Sequence of chain 1.B:
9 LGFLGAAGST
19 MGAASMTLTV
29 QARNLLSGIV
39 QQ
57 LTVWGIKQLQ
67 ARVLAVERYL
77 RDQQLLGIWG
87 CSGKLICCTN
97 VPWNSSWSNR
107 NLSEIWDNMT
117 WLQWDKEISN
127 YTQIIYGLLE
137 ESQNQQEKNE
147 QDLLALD

Sequence of chain 1.A:
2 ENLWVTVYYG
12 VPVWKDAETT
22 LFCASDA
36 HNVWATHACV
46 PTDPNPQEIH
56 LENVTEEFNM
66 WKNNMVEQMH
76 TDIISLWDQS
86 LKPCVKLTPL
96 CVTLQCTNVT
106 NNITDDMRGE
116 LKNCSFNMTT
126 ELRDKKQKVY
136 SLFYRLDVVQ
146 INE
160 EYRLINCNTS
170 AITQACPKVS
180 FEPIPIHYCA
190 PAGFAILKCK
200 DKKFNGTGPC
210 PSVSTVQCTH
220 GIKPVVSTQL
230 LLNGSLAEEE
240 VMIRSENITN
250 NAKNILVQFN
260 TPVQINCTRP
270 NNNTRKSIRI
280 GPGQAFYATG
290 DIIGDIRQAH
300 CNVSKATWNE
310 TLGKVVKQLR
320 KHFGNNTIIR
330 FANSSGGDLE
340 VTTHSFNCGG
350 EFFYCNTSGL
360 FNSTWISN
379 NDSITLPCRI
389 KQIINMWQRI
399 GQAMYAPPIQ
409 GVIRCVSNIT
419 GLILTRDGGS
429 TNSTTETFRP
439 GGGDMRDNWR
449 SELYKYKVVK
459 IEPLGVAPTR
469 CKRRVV

Binding-site contacts:
Ligand atom C8 contacts residue SER26 of chain 1.K at 3.5 Å.
Ligand atom C8 contacts residue GLN27 of chain 1.K at 4.3 Å.
Ligand atom O7 contacts residue GLY16 of chain 1.B at 3.0 Å (h-bond).
Ligand atom C7 contacts residue GLY16 of chain 1.B at 4.0 Å.
Ligand atom C1 contacts residue SER26 of chain 1.K at 2.2 Å.
Ligand atom C5 contacts residue SER26 of chain 1.K at 4.0 Å.
Ligand atom N2 contacts residue SER26 of chain 1.K at 1.7 Å (h-bond).
Ligand atom N2 contacts residue GLY16 of chain 1.B at 4.4 Å.
Ligand atom O6 contacts residue ASN58 of chain 1.A at 4.2 Å.
Ligand atom N2 contacts residue GLN27 of chain 1.K at 3.7 Å.
Ligand atom C1 contacts residue GLN27 of chain 1.K at 3.7 Å.
Ligand atom O7 contacts residue ASP113 of chain 1.B at 3.5 Å (salt-bridge).
Ligand atom C2 contacts residue GLY16 of chain 1.B at 3.9 Å.
Ligand atom N2 contacts residue ASN58 of chain 1.A at 2.8 Å (h-bond).
Ligand atom C2 contacts residue SER26 of chain 1.K at 2.2 Å.
Ligand atom O5 contacts residue SER26 of chain 1.K at 3.5 Å (h-bond).
Ligand atom C1 contacts residue GLY16 of chain 1.B at 4.3 Å.
Ligand atom C7 contacts residue SER26 of chain 1.K at 2.9 Å.
Ligand atom C6 contacts residue ASN58 of chain 1.A at 4.4 Å.
Ligand atom C2 contacts residue ASN58 of chain 1.A at 2.3 Å.
Ligand atom O6 contacts residue SER26 of chain 1.K at 4.2 Å.
Ligand atom C3 contacts residue SER26 of chain 1.K at 2.8 Å.
Ligand atom C1 contacts residue ASN58 of chain 1.A at 1.5 Å.
Ligand atom C4 contacts residue SER26 of chain 1.K at 4.0 Å.
Ligand atom C7 contacts residue GLU57 of chain 1.A at 3.3 Å.
Ligand atom C5 contacts residue ASN58 of chain 1.A at 3.5 Å.
Ligand atom C8 contacts residue GLU57 of chain 1.A at 2.5 Å.
Ligand atom O7 contacts residue GLU57 of chain 1.A at 3.2 Å (salt-bridge).
Ligand atom C7 contacts residue ASN58 of chain 1.A at 3.4 Å.
Ligand atom C3 contacts residue ASN58 of chain 1.A at 3.6 Å.
Ligand atom O5 contacts residue ASN58 of chain 1.A at 2.1 Å (h-bond).
Ligand atom O3 contacts residue SER26 of chain 1.K at 3.7 Å.
Ligand atom O5 contacts residue GLY16 of chain 1.B at 4.2 Å.
Ligand atom O7 contacts residue SER26 of chain 1.K at 3.9 Å.
Ligand atom C4 contacts residue ASN58 of chain 1.A at 4.0 Å.
Ligand atom C2 contacts residue GLN27 of chain 1.K at 4.3 Å.
Ligand atom O7 contacts residue ASN58 of chain 1.A at 3.5 Å (h-bond).

Sequence of chain 1.K:
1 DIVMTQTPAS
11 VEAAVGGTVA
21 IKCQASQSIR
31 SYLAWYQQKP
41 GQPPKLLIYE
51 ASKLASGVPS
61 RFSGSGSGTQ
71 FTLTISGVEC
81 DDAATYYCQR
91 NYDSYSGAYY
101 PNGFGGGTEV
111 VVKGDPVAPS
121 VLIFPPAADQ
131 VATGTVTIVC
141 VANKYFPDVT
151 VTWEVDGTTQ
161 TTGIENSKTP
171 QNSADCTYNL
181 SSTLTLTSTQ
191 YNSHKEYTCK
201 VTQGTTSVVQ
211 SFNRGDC

The small molecule below binds the protein below.
Small molecule (SMILES): CC(=O)N[C@H]1[C@H](O[C@H]2[C@H](O)[C@@H](NC(C)=O)CO[C@@H]2CO)O[C@H](CO)[C@@H](O[C@@H]2O[C@H](CO)[C@@H](O)[C@H](O)[C@@H]2O)[C@@H]1O